This protein binds this small molecule.
Small molecule (SMILES): CC(=O)N[C@@H]1[C@@H](O)[C@H](O)[C@@H](CO)O[C@H]1O

Sequence of chain 1.A:
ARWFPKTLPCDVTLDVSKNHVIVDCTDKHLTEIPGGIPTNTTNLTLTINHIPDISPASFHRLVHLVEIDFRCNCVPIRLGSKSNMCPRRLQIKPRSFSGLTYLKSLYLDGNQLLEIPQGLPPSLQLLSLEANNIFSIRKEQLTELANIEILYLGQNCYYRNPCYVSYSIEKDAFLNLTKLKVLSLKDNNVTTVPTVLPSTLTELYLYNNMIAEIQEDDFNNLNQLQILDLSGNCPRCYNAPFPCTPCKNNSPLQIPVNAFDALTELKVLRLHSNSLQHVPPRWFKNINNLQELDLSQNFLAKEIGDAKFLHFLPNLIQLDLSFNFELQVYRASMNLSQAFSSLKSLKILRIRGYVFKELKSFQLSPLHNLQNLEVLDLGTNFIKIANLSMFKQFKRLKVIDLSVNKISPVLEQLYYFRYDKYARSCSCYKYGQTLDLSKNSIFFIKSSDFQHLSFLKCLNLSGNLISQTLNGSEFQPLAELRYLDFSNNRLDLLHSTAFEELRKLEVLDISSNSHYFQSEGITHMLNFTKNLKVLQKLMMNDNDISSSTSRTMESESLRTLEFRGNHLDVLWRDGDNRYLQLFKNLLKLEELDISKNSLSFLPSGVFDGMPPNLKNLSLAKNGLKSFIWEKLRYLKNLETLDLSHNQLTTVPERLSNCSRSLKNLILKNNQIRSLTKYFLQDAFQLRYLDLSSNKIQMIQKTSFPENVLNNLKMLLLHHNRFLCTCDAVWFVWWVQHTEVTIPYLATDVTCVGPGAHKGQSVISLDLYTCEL

Binding-site contacts:
Ligand atom C5 contacts residue ASN568 of chain 1.A at 3.6 Å.
Ligand atom C1 contacts residue ASN568 of chain 1.A at 1.4 Å.
Ligand atom C4 contacts residue MET566 of chain 1.A at 4.3 Å (hydrophobic).
Ligand atom C8 contacts residue SER537 of chain 1.A at 3.7 Å.
Ligand atom O5 contacts residue SER591 of chain 1.A at 4.2 Å.
Ligand atom C7 contacts residue LYS571 of chain 1.A at 4.3 Å.
Ligand atom C8 contacts residue LYS571 of chain 1.A at 4.2 Å.
Ligand atom C3 contacts residue ASN568 of chain 1.A at 3.7 Å.
Ligand atom C5 contacts residue MET566 of chain 1.A at 3.8 Å (hydrophobic).
Ligand atom O7 contacts residue LYS571 of chain 1.A at 3.5 Å.
Ligand atom N2 contacts residue ASN568 of chain 1.A at 2.9 Å (h-bond).
Ligand atom C7 contacts residue SER537 of chain 1.A at 3.8 Å.
Ligand atom C1 contacts residue MET566 of chain 1.A at 3.9 Å (hydrophobic).
Ligand atom C2 contacts residue ASN568 of chain 1.A at 2.4 Å.
Ligand atom O4 contacts residue MET566 of chain 1.A at 4.3 Å.
Ligand atom C8 contacts residue ASN572 of chain 1.A at 3.7 Å.
Ligand atom C7 contacts residue ASN568 of chain 1.A at 3.3 Å.
Ligand atom O5 contacts residue ASN568 of chain 1.A at 2.3 Å (h-bond).
Ligand atom O4 contacts residue SO41 of chain 1.P at 4.4 Å.
Ligand atom N2 contacts residue SER537 of chain 1.A at 3.0 Å (h-bond).
Ligand atom C3 contacts residue SER537 of chain 1.A at 3.9 Å.
Ligand atom C3 contacts residue SO41 of chain 1.P at 4.2 Å.
Ligand atom O7 contacts residue ASN568 of chain 1.A at 3.4 Å (h-bond).
Ligand atom C4 contacts residue ASN568 of chain 1.A at 4.2 Å.
Ligand atom C2 contacts residue SER537 of chain 1.A at 3.9 Å.
Ligand atom C8 contacts residue ASN568 of chain 1.A at 4.1 Å.
Ligand atom O5 contacts residue MET566 of chain 1.A at 4.2 Å.
Ligand atom O3 contacts residue SER537 of chain 1.A at 4.2 Å.
Ligand atom C3 contacts residue MET566 of chain 1.A at 4.1 Å (hydrophobic).
Ligand atom C1 contacts residue SER537 of chain 1.A at 4.2 Å.
Ligand atom O6 contacts residue SER591 of chain 1.A at 4.1 Å.
Ligand atom O6 contacts residue THR590 of chain 1.A at 4.2 Å.
Ligand atom O3 contacts residue SO41 of chain 1.P at 3.9 Å.
Ligand atom C1 contacts residue SER591 of chain 1.A at 4.4 Å.